Binding-site contacts:
Ligand atom N contacts residue LYS39 of chain 1.E at 3.5 Å.
Ligand atom C7 contacts residue PHE164 of chain 1.E at 3.2 Å (hydrophobic).
Ligand atom C6 contacts residue VAL153 of chain 1.E at 3.5 Å (hydrophobic).
Ligand atom C4 contacts residue TYR156 of chain 1.E at 3.3 Å (hydrophobic).
Ligand atom C6 contacts residue LEU157 of chain 1.E at 3.9 Å (hydrophobic).
Ligand atom C11 contacts residue TYR156 of chain 1.E at 3.4 Å (hydrophobic).
Ligand atom C3 contacts residue TYR156 of chain 1.E at 3.3 Å (hydrophobic).
Ligand atom C6 contacts residue ALA28 of chain 1.E at 4.0 Å (hydrophobic).
Ligand atom C1 contacts residue TYR156 of chain 1.E at 3.5 Å (hydrophobic).
Ligand atom C4 contacts residue VAL153 of chain 1.E at 3.9 Å (hydrophobic).
Ligand atom O1 contacts residue TYR156 of chain 1.E at 3.5 Å.
Ligand atom C16 contacts residue TYR156 of chain 1.E at 3.4 Å (hydrophobic).
Ligand atom C2 contacts residue LYS39 of chain 1.E at 4.0 Å.
Ligand atom C8 contacts residue VAL36 of chain 1.E at 4.0 Å (hydrophobic).
Ligand atom C8 contacts residue VAL163 of chain 1.E at 3.6 Å (hydrophobic).
Ligand atom C13 contacts residue TYR156 of chain 1.E at 3.7 Å (hydrophobic).
Ligand atom C12 contacts residue TYR156 of chain 1.E at 3.4 Å (hydrophobic).
Ligand atom C7 contacts residue ALA28 of chain 1.E at 3.5 Å (hydrophobic).
Ligand atom C6 contacts residue TYR156 of chain 1.E at 4.1 Å (hydrophobic).
Ligand atom C5 contacts residue VAL36 of chain 1.E at 3.7 Å (hydrophobic).
Ligand atom C8 contacts residue PHE164 of chain 1.E at 3.1 Å (hydrophobic).
Ligand atom C14 contacts residue TYR156 of chain 1.E at 3.8 Å (hydrophobic).
Ligand atom C2 contacts residue TYR156 of chain 1.E at 3.5 Å (hydrophobic).
Ligand atom C9 contacts residue TYR156 of chain 1.E at 4.0 Å (hydrophobic).
Ligand atom N contacts residue TYR156 of chain 1.E at 3.7 Å.
Ligand atom C1 contacts residue LYS39 of chain 1.E at 3.9 Å.
Ligand atom S contacts residue LYS39 of chain 1.E at 3.4 Å (salt-bridge).
Ligand atom O2 contacts residue VAL163 of chain 1.E at 3.5 Å.
Ligand atom C7 contacts residue VAL36 of chain 1.E at 4.0 Å (hydrophobic).
Ligand atom O3 contacts residue LYS39 of chain 1.E at 2.2 Å.
Ligand atom C10 contacts residue TYR156 of chain 1.E at 3.4 Å (hydrophobic).
Ligand atom C15 contacts residue TYR156 of chain 1.E at 3.6 Å (hydrophobic).
Ligand atom C4 contacts residue VAL36 of chain 1.E at 4.1 Å (hydrophobic).
Ligand atom C7 contacts residue LEU157 of chain 1.E at 3.5 Å (hydrophobic).
Ligand atom O1 contacts residue VAL163 of chain 1.E at 4.1 Å.
Ligand atom C5 contacts residue TYR156 of chain 1.E at 3.5 Å (hydrophobic).
Ligand atom C6 contacts residue VAL36 of chain 1.E at 3.6 Å (hydrophobic).
Ligand atom O2 contacts residue LYS39 of chain 1.E at 3.2 Å (salt-bridge).
Ligand atom C9 contacts residue VAL163 of chain 1.E at 4.0 Å (hydrophobic).
Ligand atom S contacts residue VAL163 of chain 1.E at 4.0 Å.

This small molecule binds to this protein.
Small molecule (SMILES): O=S(=O)(O)c1cccc2cccc(Nc3ccccc3)c12

Sequence of chain 1.E:
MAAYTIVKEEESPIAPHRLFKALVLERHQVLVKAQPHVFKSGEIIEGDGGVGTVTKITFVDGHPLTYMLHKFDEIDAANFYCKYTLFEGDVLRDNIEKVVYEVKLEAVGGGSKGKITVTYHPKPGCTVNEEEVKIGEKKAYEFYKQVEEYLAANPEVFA